Binding-site contacts:
Ligand atom OXT contacts residue ILE287 of chain 2.C at 4.2 Å.
Ligand atom C4 contacts residue LEU264 of chain 2.C at 3.6 Å (hydrophobic).
Ligand atom C6 contacts residue TRP89 of chain 2.C at 3.0 Å (hydrophobic).
Ligand atom C5 contacts residue LEU264 of chain 2.C at 4.3 Å (hydrophobic).
Ligand atom C5 contacts residue LEU278 of chain 2.E at 4.2 Å (hydrophobic).
Ligand atom OXT contacts residue HIS63 of chain 2.C at 4.3 Å.
Ligand atom C5 contacts residue ILE287 of chain 2.C at 4.0 Å (hydrophobic).
Ligand atom C1 contacts residue THR42 of chain 2.C at 3.8 Å.
Ligand atom C6 contacts residue ILE287 of chain 2.C at 3.8 Å (hydrophobic).
Ligand atom C2 contacts residue TRP89 of chain 2.C at 3.4 Å (hydrophobic).
Ligand atom C4 contacts residue TRP89 of chain 2.C at 3.3 Å (hydrophobic).
Ligand atom C1 contacts residue ILE287 of chain 2.C at 4.5 Å (hydrophobic).
Ligand atom C2 contacts residue VAL288 of chain 2.C at 4.2 Å (hydrophobic).
Ligand atom O3 contacts residue THR42 of chain 2.C at 3.9 Å.
Ligand atom C4 contacts residue TRP51 of chain 2.C at 4.1 Å (hydrophobic).
Ligand atom C5 contacts residue TRP89 of chain 2.C at 3.1 Å (hydrophobic).
Ligand atom OXT contacts residue THR42 of chain 2.C at 2.8 Å (h-bond).
Ligand atom C2 contacts residue THR42 of chain 2.C at 4.2 Å.
Ligand atom OXT contacts residue CYS150 of chain 2.C at 4.0 Å.
Ligand atom O3 contacts residue LEU264 of chain 2.C at 4.2 Å.
Ligand atom O3 contacts residue TRP89 of chain 2.C at 3.5 Å.
Ligand atom O3 contacts residue TRP51 of chain 2.C at 4.0 Å.
Ligand atom C2 contacts residue ILE287 of chain 2.C at 4.2 Å (hydrophobic).
Ligand atom C1 contacts residue TRP89 of chain 2.C at 3.8 Å (hydrophobic).
Ligand atom OXT contacts residue VAL288 of chain 2.C at 4.3 Å.
Ligand atom C1 contacts residue HIS63 of chain 2.C at 4.5 Å.
Ligand atom C1 contacts residue VAL288 of chain 2.C at 3.6 Å (hydrophobic).
Ligand atom C6 contacts residue VAL288 of chain 2.C at 3.9 Å (hydrophobic).

This protein binds this small molecule.
Small molecule (SMILES): O=Cc1ccco1

Sequence of chain 2.C:
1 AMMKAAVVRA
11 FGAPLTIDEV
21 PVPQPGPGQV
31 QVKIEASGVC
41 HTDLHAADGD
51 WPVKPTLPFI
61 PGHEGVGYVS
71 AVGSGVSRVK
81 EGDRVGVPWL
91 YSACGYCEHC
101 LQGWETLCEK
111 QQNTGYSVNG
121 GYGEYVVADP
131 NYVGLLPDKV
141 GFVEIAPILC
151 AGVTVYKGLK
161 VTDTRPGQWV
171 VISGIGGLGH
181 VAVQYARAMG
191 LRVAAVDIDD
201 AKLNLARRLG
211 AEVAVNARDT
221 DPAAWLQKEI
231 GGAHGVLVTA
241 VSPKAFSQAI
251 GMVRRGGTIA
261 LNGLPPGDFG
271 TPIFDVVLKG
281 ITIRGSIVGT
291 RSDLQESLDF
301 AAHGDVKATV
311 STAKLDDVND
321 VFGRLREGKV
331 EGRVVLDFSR

Sequence of chain 2.E:
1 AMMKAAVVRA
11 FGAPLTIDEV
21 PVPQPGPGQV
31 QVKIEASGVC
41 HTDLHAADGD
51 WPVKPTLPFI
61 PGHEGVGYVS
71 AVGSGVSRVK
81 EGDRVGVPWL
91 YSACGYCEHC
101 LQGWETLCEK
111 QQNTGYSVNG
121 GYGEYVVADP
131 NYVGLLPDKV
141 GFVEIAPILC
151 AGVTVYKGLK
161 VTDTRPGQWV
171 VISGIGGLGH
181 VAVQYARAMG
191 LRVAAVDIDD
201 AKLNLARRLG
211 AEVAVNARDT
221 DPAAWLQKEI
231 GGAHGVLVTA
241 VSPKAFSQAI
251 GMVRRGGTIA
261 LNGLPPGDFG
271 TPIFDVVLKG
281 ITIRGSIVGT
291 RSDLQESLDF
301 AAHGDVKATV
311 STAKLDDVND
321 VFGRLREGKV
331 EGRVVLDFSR